This protein binds this small molecule.
Small molecule (SMILES): OC[C@H]1CNC[C@@H](O)[C@@H]1O

Sequence of chain 1.A:
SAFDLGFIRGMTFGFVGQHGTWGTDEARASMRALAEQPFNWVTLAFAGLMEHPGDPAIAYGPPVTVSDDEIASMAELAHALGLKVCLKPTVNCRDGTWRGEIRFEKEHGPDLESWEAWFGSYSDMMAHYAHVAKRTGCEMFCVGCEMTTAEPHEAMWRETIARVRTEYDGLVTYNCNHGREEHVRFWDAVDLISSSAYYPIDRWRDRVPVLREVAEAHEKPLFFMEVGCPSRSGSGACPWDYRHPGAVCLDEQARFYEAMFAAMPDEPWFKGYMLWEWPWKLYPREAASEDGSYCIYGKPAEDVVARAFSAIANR

Binding-site contacts:
Ligand atom C4 contacts residue TRP281 of chain 1.A at 4.0 Å (hydrophobic).
Ligand atom O3 contacts residue BMA1 of chain 1.C at 2.8 Å (h-bond).
Ligand atom N contacts residue TYR203 of chain 1.A at 3.9 Å.
Ligand atom C6 contacts residue TRP245 of chain 1.A at 3.9 Å (hydrophobic).
Ligand atom C6 contacts residue BMA1 of chain 1.C at 3.7 Å.
Ligand atom C5 contacts residue TYR203 of chain 1.A at 3.6 Å (hydrophobic).
Ligand atom O3 contacts residue PHE20 of chain 1.A at 3.6 Å.
Ligand atom O4 contacts residue TRP281 of chain 1.A at 3.4 Å (h-bond).
Ligand atom C5 contacts residue BMA1 of chain 1.C at 3.6 Å.
Ligand atom O6 contacts residue TRP245 of chain 1.A at 2.7 Å (h-bond).
Ligand atom C2 contacts residue GLU151 of chain 1.A at 3.3 Å.
Ligand atom C6 contacts residue TYR203 of chain 1.A at 3.8 Å (hydrophobic).
Ligand atom O6 contacts residue TYR299 of chain 1.A at 2.8 Å (h-bond).
Ligand atom C1 contacts residue TYR203 of chain 1.A at 3.5 Å (hydrophobic).
Ligand atom C1 contacts residue GLU231 of chain 1.A at 3.3 Å.
Ligand atom O3 contacts residue ARG104 of chain 1.A at 3.2 Å (salt-bridge).
Ligand atom C6 contacts residue TYR299 of chain 1.A at 3.1 Å (hydrophobic).
Ligand atom C5 contacts residue GLU231 of chain 1.A at 3.6 Å.
Ligand atom C3 contacts residue TRP281 of chain 1.A at 3.8 Å (hydrophobic).
Ligand atom C2 contacts residue ARG104 of chain 1.A at 3.6 Å.
Ligand atom C6 contacts residue TYR247 of chain 1.A at 4.5 Å (hydrophobic).
Ligand atom O3 contacts residue TRP281 of chain 1.A at 4.5 Å.
Ligand atom C3 contacts residue GLU231 of chain 1.A at 4.1 Å.
Ligand atom C3 contacts residue PHE20 of chain 1.A at 4.3 Å (hydrophobic).
Ligand atom C4 contacts residue GLU231 of chain 1.A at 4.5 Å.
Ligand atom C4 contacts residue BMA1 of chain 1.C at 2.6 Å.
Ligand atom O4 contacts residue BMA1 of chain 1.C at 1.4 Å.
Ligand atom C5 contacts residue TRP281 of chain 1.A at 3.7 Å (hydrophobic).
Ligand atom C2 contacts residue GLU231 of chain 1.A at 3.6 Å.
Ligand atom N contacts residue GLU231 of chain 1.A at 2.7 Å (salt-bridge).
Ligand atom C6 contacts residue TRP281 of chain 1.A at 3.7 Å (hydrophobic).
Ligand atom N contacts residue GLU151 of chain 1.A at 2.6 Å (salt-bridge).
Ligand atom C1 contacts residue GLU151 of chain 1.A at 3.7 Å.
Ligand atom C3 contacts residue BMA1 of chain 1.C at 3.3 Å.
Ligand atom C3 contacts residue ARG104 of chain 1.A at 4.1 Å.
Ligand atom O6 contacts residue BMA1 of chain 1.C at 3.8 Å.
Ligand atom O6 contacts residue TYR247 of chain 1.A at 3.5 Å.